Sequence of chain 1.A:
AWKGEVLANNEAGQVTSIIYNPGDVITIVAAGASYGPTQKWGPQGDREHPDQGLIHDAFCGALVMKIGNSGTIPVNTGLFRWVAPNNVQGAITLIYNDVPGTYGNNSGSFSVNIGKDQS

Binding-site contacts:
Ligand atom C6 contacts residue HIS50 of chain 1.A at 3.6 Å.
Ligand atom S1 contacts residue PRO38 of chain 1.A at 4.3 Å.
Ligand atom N3 contacts residue GLU49 of chain 1.A at 3.6 Å.
Ligand atom N3 contacts residue PRO51 of chain 1.A at 3.9 Å.
Ligand atom C3 contacts residue HIS50 of chain 1.A at 3.5 Å.
Ligand atom C1 contacts residue TYR36 of chain 1.A at 4.4 Å (hydrophobic).
Ligand atom N4 contacts residue GLU49 of chain 1.A at 3.5 Å (salt-bridge).
Ligand atom C2 contacts residue GLN53 of chain 1.A at 3.8 Å.
Ligand atom N3 contacts residue HIS50 of chain 1.A at 4.3 Å.
Ligand atom C5 contacts residue HIS50 of chain 1.A at 3.7 Å.
Ligand atom C11 contacts residue PRO51 of chain 1.A at 4.2 Å (hydrophobic).
Ligand atom S1 contacts residue GAL1 of chain 1.F at 1.8 Å.
Ligand atom N2 contacts residue GLU49 of chain 1.A at 4.4 Å.
Ligand atom O1 contacts residue PRO51 of chain 1.A at 4.0 Å.
Ligand atom S1 contacts residue TYR36 of chain 1.A at 3.9 Å.
Ligand atom C12 contacts residue GLU49 of chain 1.A at 4.2 Å.
Ligand atom C3 contacts residue GLN53 of chain 1.A at 4.0 Å.
Ligand atom C2 contacts residue GAL1 of chain 1.F at 3.2 Å.
Ligand atom C2 contacts residue HIS50 of chain 1.A at 3.4 Å.
Ligand atom C4 contacts residue HIS50 of chain 1.A at 3.7 Å.
Ligand atom C1 contacts residue GAL1 of chain 1.F at 2.9 Å.
Ligand atom C6 contacts residue GAL1 of chain 1.F at 4.2 Å.
Ligand atom C3 contacts residue GAL1 of chain 1.F at 4.5 Å.
Ligand atom S1 contacts residue HIS50 of chain 1.A at 4.3 Å.
Ligand atom C1 contacts residue HIS50 of chain 1.A at 3.5 Å.

The small molecule below binds the protein below.
Small molecule (SMILES): CCNC(=O)[C@@H]1C[C@H](NC(=O)[C@H](Cc2cn(CCNC(=O)c3ccc(S)cc3)nn2)NC)CN1